A small-molecule ligand and the protein it binds are described below.
Small molecule (SMILES): CC(=O)N[C@H]1[C@H](O[C@H]2[C@H](O)[C@@H](NC(C)=O)CO[C@@H]2CO)O[C@H](CO)[C@@H](O)[C@@H]1O

Binding-site contacts:
Ligand atom C5 contacts residue ASN12 of chain 22.I at 4.0 Å.
Ligand atom O7 contacts residue ASN12 of chain 22.I at 3.7 Å.
Ligand atom N2 contacts residue ASN12 of chain 22.I at 3.8 Å.
Ligand atom C7 contacts residue ASN12 of chain 22.I at 3.9 Å.
Ligand atom C1 contacts residue ASN12 of chain 22.I at 2.1 Å.
Ligand atom C2 contacts residue ASN12 of chain 22.I at 3.2 Å.
Ligand atom O5 contacts residue ASN12 of chain 22.I at 2.6 Å (h-bond).

Sequence of chain 22.I:
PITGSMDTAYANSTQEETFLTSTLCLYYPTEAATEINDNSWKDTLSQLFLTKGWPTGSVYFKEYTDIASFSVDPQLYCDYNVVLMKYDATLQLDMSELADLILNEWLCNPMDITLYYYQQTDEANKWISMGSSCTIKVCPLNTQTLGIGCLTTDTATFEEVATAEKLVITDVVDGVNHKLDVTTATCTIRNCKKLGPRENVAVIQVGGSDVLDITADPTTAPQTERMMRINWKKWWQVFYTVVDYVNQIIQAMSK